Binding-site contacts:
Ligand atom C1 contacts residue ASN89 of chain 1.A at 1.4 Å.
Ligand atom C7 contacts residue ASN89 of chain 1.A at 3.6 Å.
Ligand atom C5 contacts residue ASN89 of chain 1.A at 3.5 Å.
Ligand atom O5 contacts residue ASN89 of chain 1.A at 2.3 Å (h-bond).
Ligand atom C2 contacts residue ASN89 of chain 1.A at 2.4 Å.
Ligand atom O7 contacts residue ASN89 of chain 1.A at 3.9 Å.
Ligand atom N2 contacts residue ASN89 of chain 1.A at 2.9 Å (h-bond).
Ligand atom C3 contacts residue ASN89 of chain 1.A at 3.7 Å.
Ligand atom C4 contacts residue ASN89 of chain 1.A at 4.1 Å.

Sequence of chain 1.A:
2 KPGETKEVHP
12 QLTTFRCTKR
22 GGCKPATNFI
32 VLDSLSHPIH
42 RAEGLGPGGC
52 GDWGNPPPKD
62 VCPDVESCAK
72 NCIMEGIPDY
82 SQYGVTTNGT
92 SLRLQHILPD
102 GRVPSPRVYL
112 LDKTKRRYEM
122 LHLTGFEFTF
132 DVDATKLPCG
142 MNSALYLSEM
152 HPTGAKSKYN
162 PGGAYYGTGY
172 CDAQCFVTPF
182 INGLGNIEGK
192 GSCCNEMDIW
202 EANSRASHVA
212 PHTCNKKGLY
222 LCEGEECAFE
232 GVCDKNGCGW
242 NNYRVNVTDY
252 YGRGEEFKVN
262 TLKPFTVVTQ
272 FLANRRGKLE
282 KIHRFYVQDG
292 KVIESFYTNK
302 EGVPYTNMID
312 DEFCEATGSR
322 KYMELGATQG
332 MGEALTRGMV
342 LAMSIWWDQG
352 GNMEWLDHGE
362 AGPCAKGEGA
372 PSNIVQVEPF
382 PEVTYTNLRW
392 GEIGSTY

The protein below binds the small molecule below.
Small molecule (SMILES): CC(=O)N[C@@H]1[C@@H](O)[C@H](O)[C@@H](CO)O[C@H]1O